A small-molecule ligand and the protein it binds are described below.
Small molecule (SMILES): CC[n+]1c(-c2ccccc2)c2cc(N)ccc2c2ccc(N)cc21

Binding-site contacts:
Ligand atom C4 contacts residue TRP131 of chain 1.A at 3.5 Å (hydrophobic).
Ligand atom C16 contacts residue ASN112 of chain 1.A at 3.5 Å.
Ligand atom C11 contacts residue TYR101 of chain 1.A at 3.4 Å (hydrophobic).
Ligand atom C18 contacts residue LEU160 of chain 1.B at 3.7 Å (hydrophobic).
Ligand atom C1 contacts residue TRP131 of chain 1.A at 3.0 Å (hydrophobic).
Ligand atom C10 contacts residue TRP80 of chain 1.A at 3.5 Å (hydrophobic).
Ligand atom C11 contacts residue TRP131 of chain 1.A at 3.8 Å (hydrophobic).
Ligand atom C19 contacts residue LEU160 of chain 1.B at 3.7 Å (hydrophobic).
Ligand atom C17 contacts residue THR159 of chain 1.A at 3.4 Å.
Ligand atom C7 contacts residue TYR101 of chain 1.A at 3.7 Å (hydrophobic).
Ligand atom C2 contacts residue TRP131 of chain 1.A at 3.3 Å (hydrophobic).
Ligand atom C19 contacts residue ASP156 of chain 1.A at 3.5 Å.
Ligand atom C20 contacts residue ASP156 of chain 1.A at 3.3 Å.
Ligand atom C19 contacts residue TYR115 of chain 1.A at 3.3 Å (hydrophobic).
Ligand atom C8 contacts residue THR159 of chain 1.A at 3.3 Å.
Ligand atom C8 contacts residue TYR101 of chain 1.A at 3.8 Å (hydrophobic).
Ligand atom C8 contacts residue PHE155 of chain 1.A at 3.6 Å (hydrophobic).
Ligand atom C10 contacts residue TYR101 of chain 1.A at 3.6 Å (hydrophobic).
Ligand atom N24 contacts residue THR98 of chain 1.A at 3.6 Å.
Ligand atom C7 contacts residue THR159 of chain 1.A at 3.2 Å.
Ligand atom C13 contacts residue TRP131 of chain 1.A at 3.3 Å (hydrophobic).
Ligand atom C12 contacts residue TYR101 of chain 1.A at 3.5 Å (hydrophobic).
Ligand atom N24 contacts residue PHE155 of chain 1.A at 2.9 Å (h-bond).
Ligand atom C18 contacts residue MET116 of chain 1.A at 3.4 Å (hydrophobic).
Ligand atom C9 contacts residue TYR101 of chain 1.A at 3.6 Å (hydrophobic).
Ligand atom C7 contacts residue PHE155 of chain 1.A at 3.7 Å (hydrophobic).
Ligand atom C3 contacts residue TRP131 of chain 1.A at 3.5 Å (hydrophobic).
Ligand atom C12 contacts residue TRP131 of chain 1.A at 3.4 Å (hydrophobic).
Ligand atom N5 contacts residue TRP131 of chain 1.A at 3.7 Å.
Ligand atom C22 contacts residue TYR101 of chain 1.A at 3.5 Å (hydrophobic).
Ligand atom C20 contacts residue TYR115 of chain 1.A at 3.6 Å (hydrophobic).
Ligand atom N24 contacts residue THR159 of chain 1.A at 2.9 Å (h-bond).
Ligand atom C1 contacts residue LEU76 of chain 1.A at 3.6 Å (hydrophobic).
Ligand atom N23 contacts residue SER73 of chain 1.A at 2.7 Å (h-bond).
Ligand atom C18 contacts residue TYR115 of chain 1.A at 3.3 Å (hydrophobic).
Ligand atom N5 contacts residue TYR101 of chain 1.A at 3.7 Å.
Ligand atom C17 contacts residue TYR115 of chain 1.A at 3.8 Å (hydrophobic).
Ligand atom C14 contacts residue TRP131 of chain 1.A at 3.4 Å (hydrophobic).
Ligand atom C2 contacts residue LEU76 of chain 1.A at 3.3 Å (hydrophobic).
Ligand atom C10 contacts residue TRP131 of chain 1.A at 3.4 Å (hydrophobic).

Sequence of chain 1.B:
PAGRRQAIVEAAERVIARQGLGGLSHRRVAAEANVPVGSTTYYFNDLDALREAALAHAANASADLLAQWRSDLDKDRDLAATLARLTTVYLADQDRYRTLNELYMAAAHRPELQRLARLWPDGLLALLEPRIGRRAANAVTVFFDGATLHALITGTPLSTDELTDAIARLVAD

Sequence of chain 1.A:
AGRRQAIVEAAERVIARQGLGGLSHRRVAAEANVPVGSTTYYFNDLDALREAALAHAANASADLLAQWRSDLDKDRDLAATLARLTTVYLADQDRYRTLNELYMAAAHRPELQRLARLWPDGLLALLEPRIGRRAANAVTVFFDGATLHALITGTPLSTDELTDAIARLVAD